The small molecule below binds the protein below.
Small molecule (SMILES): CC[C@H](C)[C@H](NC(=O)[C@H](COP(=O)(O)O)NC(=O)CNC(=O)[C@H](C)N)C(=O)N1CCC[C@H]1C(=O)NCC(=O)N[C@@H](CCCN=C(N)N)C(=O)N[C@@H](C)C(=O)N[C@@H](CO)C(=O)O

Sequence of chain 1.A:
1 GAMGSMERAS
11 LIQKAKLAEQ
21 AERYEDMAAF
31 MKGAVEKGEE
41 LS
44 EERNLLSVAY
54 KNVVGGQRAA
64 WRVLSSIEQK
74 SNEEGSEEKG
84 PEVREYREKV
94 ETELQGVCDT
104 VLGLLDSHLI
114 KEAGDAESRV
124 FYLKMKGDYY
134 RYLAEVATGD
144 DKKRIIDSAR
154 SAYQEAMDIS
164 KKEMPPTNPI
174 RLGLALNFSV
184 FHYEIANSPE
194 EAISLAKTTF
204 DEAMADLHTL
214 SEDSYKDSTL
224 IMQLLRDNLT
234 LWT

Binding-site contacts:
Ligand atom NE contacts residue ASN55 of chain 1.A at 3.1 Å (h-bond).
Ligand atom O contacts residue GLU187 of chain 1.A at 3.2 Å (salt-bridge).
Ligand atom C contacts residue ASN55 of chain 1.A at 3.5 Å.
Ligand atom N contacts residue VAL51 of chain 1.A at 3.6 Å.
Ligand atom O1P contacts residue ARG61 of chain 1.A at 2.9 Å (salt-bridge).
Ligand atom CA contacts residue ASN180 of chain 1.A at 3.4 Å.
Ligand atom O contacts residue ASN55 of chain 1.A at 2.9 Å (h-bond).
Ligand atom O2P contacts residue ARG61 of chain 1.A at 2.9 Å (salt-bridge).
Ligand atom O3P contacts residue TYR135 of chain 1.A at 2.5 Å (h-bond).
Ligand atom CA contacts residue VAL51 of chain 1.A at 3.7 Å (hydrophobic).
Ligand atom C contacts residue ASN180 of chain 1.A at 3.6 Å.
Ligand atom O contacts residue VAL51 of chain 1.A at 3.6 Å.
Ligand atom NH1 contacts residue GLY58 of chain 1.A at 3.5 Å.
Ligand atom O contacts residue LYS54 of chain 1.A at 3.6 Å.
Ligand atom N contacts residue ASN231 of chain 1.A at 2.9 Å (h-bond).
Ligand atom CA contacts residue ASN55 of chain 1.A at 3.4 Å.
Ligand atom N contacts residue LEU179 of chain 1.A at 3.6 Å.
Ligand atom CG2 contacts residue P5Q1 of chain 1.D at 3.5 Å.
Ligand atom N contacts residue LEU234 of chain 1.A at 3.3 Å.
Ligand atom CB contacts residue ASN180 of chain 1.A at 3.3 Å.
Ligand atom O3P contacts residue ARG134 of chain 1.A at 2.8 Å (salt-bridge).
Ligand atom N contacts residue ASN180 of chain 1.A at 2.9 Å (h-bond).
Ligand atom NH2 contacts residue GLY59 of chain 1.A at 3.7 Å.
Ligand atom NH2 contacts residue ASN55 of chain 1.A at 3.5 Å (h-bond).
Ligand atom CB contacts residue GLU187 of chain 1.A at 3.2 Å.
Ligand atom P contacts residue ARG61 of chain 1.A at 3.7 Å.
Ligand atom CG contacts residue ASN55 of chain 1.A at 3.5 Å.
Ligand atom N contacts residue GLU19 of chain 1.A at 2.8 Å (salt-bridge).
Ligand atom O contacts residue ASN231 of chain 1.A at 2.9 Å (h-bond).
Ligand atom P contacts residue TYR135 of chain 1.A at 3.7 Å.
Ligand atom CB contacts residue VAL51 of chain 1.A at 3.8 Å (hydrophobic).
Ligand atom OG contacts residue GLU19 of chain 1.A at 2.5 Å (salt-bridge).
Ligand atom CB contacts residue ASN55 of chain 1.A at 3.5 Å.
Ligand atom O contacts residue VAL51 of chain 1.A at 3.6 Å.
Ligand atom CB contacts residue GLU19 of chain 1.A at 3.4 Å.
Ligand atom O2P contacts residue ARG134 of chain 1.A at 2.8 Å (salt-bridge).
Ligand atom CA contacts residue ASN231 of chain 1.A at 3.7 Å.
Ligand atom O contacts residue VAL183 of chain 1.A at 3.5 Å.
Ligand atom CA contacts residue GLU19 of chain 1.A at 3.7 Å.
Ligand atom CB contacts residue TRP235 of chain 1.A at 3.5 Å (hydrophobic).